This small molecule binds to this protein.
Small molecule (SMILES): CC(=O)N[C@@H]1[C@@H](O)[C@H](O)[C@@H](CO)O[C@H]1O

Sequence of chain 2.A:
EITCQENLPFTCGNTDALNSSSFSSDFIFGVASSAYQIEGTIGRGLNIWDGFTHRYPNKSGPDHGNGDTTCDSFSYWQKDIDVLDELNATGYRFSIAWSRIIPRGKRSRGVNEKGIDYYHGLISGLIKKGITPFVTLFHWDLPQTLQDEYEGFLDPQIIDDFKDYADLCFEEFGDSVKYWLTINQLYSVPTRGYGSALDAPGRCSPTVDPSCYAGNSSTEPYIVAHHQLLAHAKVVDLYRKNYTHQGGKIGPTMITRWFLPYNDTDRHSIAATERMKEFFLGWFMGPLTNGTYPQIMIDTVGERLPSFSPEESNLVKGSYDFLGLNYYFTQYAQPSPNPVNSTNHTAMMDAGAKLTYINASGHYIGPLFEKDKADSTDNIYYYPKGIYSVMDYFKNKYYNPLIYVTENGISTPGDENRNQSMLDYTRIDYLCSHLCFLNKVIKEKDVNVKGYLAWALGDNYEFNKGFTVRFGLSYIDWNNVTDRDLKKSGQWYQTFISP

Binding-site contacts:
Ligand atom O7 contacts residue ASN344 of chain 2.A at 4.4 Å.
Ligand atom O7 contacts residue SER342 of chain 2.A at 3.9 Å.
Ligand atom O6 contacts residue ASN344 of chain 2.A at 3.9 Å.
Ligand atom N2 contacts residue ASN344 of chain 2.A at 3.5 Å (h-bond).
Ligand atom C7 contacts residue ASN344 of chain 2.A at 4.1 Å.
Ligand atom O5 contacts residue ASN344 of chain 2.A at 2.2 Å (h-bond).
Ligand atom C1 contacts residue ASN344 of chain 2.A at 1.5 Å.
Ligand atom C5 contacts residue ASN344 of chain 2.A at 3.4 Å.
Ligand atom C3 contacts residue ASN344 of chain 2.A at 4.0 Å.
Ligand atom O6 contacts residue MET349 of chain 2.A at 3.8 Å.
Ligand atom C2 contacts residue ASN344 of chain 2.A at 2.9 Å.
Ligand atom C6 contacts residue ASN344 of chain 2.A at 4.3 Å.
Ligand atom C4 contacts residue ASN344 of chain 2.A at 4.3 Å.